Binding-site contacts:
Ligand atom C1 contacts residue ASN1227 of chain 1.A at 1.4 Å.
Ligand atom O3 contacts residue VAL1223 of chain 1.A at 3.8 Å.
Ligand atom O4 contacts residue SER1005 of chain 1.B at 4.1 Å.
Ligand atom N2 contacts residue VAL1223 of chain 1.A at 4.4 Å.
Ligand atom C8 contacts residue PRO1221 of chain 1.A at 3.6 Å (hydrophobic).
Ligand atom C8 contacts residue TYR1225 of chain 1.A at 3.4 Å (hydrophobic).
Ligand atom O7 contacts residue VAL1223 of chain 1.A at 3.0 Å.
Ligand atom N2 contacts residue TYR1225 of chain 1.A at 2.9 Å (h-bond).
Ligand atom O6 contacts residue GLU1006 of chain 1.B at 2.8 Å (salt-bridge).
Ligand atom C8 contacts residue SER790 of chain 1.A at 3.8 Å.
Ligand atom O5 contacts residue ASN1227 of chain 1.A at 2.4 Å (h-bond).
Ligand atom C5 contacts residue ASN1227 of chain 1.A at 3.6 Å.
Ligand atom O4 contacts residue GLU1006 of chain 1.B at 3.9 Å.
Ligand atom C8 contacts residue GLN1222 of chain 1.A at 3.8 Å.
Ligand atom C3 contacts residue VAL1223 of chain 1.A at 4.3 Å (hydrophobic).
Ligand atom C3 contacts residue TYR1225 of chain 1.A at 4.4 Å (hydrophobic).
Ligand atom O7 contacts residue GLN1222 of chain 1.A at 4.2 Å.
Ligand atom C4 contacts residue ASN1227 of chain 1.A at 4.2 Å.
Ligand atom O6 contacts residue GLN1002 of chain 1.B at 3.7 Å.
Ligand atom C3 contacts residue ASN1227 of chain 1.A at 3.6 Å.
Ligand atom O7 contacts residue ASN1227 of chain 1.A at 4.1 Å.
Ligand atom O4 contacts residue GLN1222 of chain 1.A at 4.5 Å.
Ligand atom O4 contacts residue VAL1223 of chain 1.A at 4.3 Å.
Ligand atom C8 contacts residue GLN1226 of chain 1.A at 3.9 Å.
Ligand atom O6 contacts residue SER1005 of chain 1.B at 3.0 Å (h-bond).
Ligand atom C2 contacts residue TYR1225 of chain 1.A at 3.9 Å (hydrophobic).
Ligand atom C5 contacts residue SER1005 of chain 1.B at 4.4 Å.
Ligand atom O6 contacts residue PRO1175 of chain 1.A at 3.8 Å.
Ligand atom N2 contacts residue ASN1227 of chain 1.A at 2.8 Å (h-bond).
Ligand atom C2 contacts residue VAL1223 of chain 1.A at 4.2 Å (hydrophobic).
Ligand atom C6 contacts residue GLN1002 of chain 1.B at 4.2 Å.
Ligand atom C7 contacts residue VAL1223 of chain 1.A at 3.9 Å (hydrophobic).
Ligand atom C6 contacts residue GLU1006 of chain 1.B at 3.5 Å.
Ligand atom C7 contacts residue TYR1225 of chain 1.A at 3.6 Å (hydrophobic).
Ligand atom C1 contacts residue TYR1225 of chain 1.A at 3.9 Å (hydrophobic).
Ligand atom C7 contacts residue ASN1227 of chain 1.A at 3.7 Å.
Ligand atom C6 contacts residue SER1005 of chain 1.B at 3.7 Å.
Ligand atom O6 contacts residue ASN1227 of chain 1.A at 3.9 Å.
Ligand atom C7 contacts residue GLN1222 of chain 1.A at 4.2 Å.
Ligand atom C2 contacts residue ASN1227 of chain 1.A at 2.3 Å.

The small molecule below binds the protein below.
Small molecule (SMILES): CC(=O)N[C@H]1[C@H](O[C@H]2[C@H](O)[C@@H](NC(C)=O)CO[C@@H]2CO)O[C@H](CO)[C@@H](O[C@@H]2O[C@H](CO[C@H]3O[C@H](CO)[C@@H](O)[C@H](O)[C@@H]3O)[C@@H](O)[C@H](O[C@H]3O[C@H](CO)[C@@H](O)[C@H](O)[C@@H]3O)[C@@H]2O)[C@@H]1O

Sequence of chain 1.A:
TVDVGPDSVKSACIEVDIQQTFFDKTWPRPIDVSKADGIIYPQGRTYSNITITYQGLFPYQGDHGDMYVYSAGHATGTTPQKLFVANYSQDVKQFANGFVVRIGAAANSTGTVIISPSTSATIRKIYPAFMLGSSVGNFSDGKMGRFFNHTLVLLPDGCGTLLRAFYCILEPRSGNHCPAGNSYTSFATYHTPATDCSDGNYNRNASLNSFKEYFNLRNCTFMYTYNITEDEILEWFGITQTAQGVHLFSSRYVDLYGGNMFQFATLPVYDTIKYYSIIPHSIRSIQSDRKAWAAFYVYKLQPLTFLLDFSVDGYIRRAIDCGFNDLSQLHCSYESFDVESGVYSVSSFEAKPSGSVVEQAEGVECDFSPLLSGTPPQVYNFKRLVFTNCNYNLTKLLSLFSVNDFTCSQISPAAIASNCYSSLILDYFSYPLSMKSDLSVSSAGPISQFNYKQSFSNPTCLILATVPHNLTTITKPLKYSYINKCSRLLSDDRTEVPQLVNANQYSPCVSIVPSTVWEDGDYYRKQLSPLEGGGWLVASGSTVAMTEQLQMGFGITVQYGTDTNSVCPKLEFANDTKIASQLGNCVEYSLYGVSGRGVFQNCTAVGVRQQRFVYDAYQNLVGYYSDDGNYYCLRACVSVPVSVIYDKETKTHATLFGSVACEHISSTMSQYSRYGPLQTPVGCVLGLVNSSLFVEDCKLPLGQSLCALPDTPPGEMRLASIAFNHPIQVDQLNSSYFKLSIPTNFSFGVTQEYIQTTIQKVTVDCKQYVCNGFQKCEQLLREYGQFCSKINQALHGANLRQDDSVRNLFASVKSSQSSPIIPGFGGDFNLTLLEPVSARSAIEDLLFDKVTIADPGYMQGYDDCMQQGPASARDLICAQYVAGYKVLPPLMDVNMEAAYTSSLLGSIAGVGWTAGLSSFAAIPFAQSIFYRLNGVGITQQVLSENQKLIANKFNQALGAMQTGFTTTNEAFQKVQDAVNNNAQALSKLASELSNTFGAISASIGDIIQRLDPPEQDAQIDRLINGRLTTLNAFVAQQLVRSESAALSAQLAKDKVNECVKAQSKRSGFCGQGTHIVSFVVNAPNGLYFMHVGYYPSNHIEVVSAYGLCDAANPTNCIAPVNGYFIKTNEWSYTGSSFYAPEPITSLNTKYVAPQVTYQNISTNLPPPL

Sequence of chain 1.B:
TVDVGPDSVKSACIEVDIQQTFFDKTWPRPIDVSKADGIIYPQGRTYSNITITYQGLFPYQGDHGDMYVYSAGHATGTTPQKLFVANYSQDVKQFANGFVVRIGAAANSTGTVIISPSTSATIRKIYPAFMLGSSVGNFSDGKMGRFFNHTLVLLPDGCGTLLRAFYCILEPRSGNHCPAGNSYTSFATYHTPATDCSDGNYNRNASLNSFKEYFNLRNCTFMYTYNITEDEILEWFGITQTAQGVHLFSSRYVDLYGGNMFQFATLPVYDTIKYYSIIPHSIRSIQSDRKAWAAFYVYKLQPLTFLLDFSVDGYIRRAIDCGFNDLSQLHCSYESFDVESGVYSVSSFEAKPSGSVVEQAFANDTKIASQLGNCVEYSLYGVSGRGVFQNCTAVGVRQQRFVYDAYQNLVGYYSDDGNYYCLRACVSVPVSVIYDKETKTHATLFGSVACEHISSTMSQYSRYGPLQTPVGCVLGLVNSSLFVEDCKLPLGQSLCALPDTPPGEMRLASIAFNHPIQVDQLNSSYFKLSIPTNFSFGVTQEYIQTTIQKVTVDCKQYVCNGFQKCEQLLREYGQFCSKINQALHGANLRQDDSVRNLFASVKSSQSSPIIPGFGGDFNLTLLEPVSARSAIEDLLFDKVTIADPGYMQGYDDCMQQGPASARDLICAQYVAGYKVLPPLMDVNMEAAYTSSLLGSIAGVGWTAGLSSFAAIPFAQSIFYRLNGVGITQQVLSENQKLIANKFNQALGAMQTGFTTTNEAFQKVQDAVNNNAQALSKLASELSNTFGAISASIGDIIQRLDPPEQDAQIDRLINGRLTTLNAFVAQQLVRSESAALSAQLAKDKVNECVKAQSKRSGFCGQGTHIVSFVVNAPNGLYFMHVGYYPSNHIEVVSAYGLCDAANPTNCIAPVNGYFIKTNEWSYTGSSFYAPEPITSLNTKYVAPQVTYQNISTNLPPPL